Binding-site contacts:
Ligand atom C3 contacts residue ASN93 of chain 1.C at 3.7 Å.
Ligand atom C7 contacts residue ASN93 of chain 1.C at 3.1 Å.
Ligand atom C8 contacts residue ASN93 of chain 1.C at 4.2 Å.
Ligand atom C5 contacts residue ASN93 of chain 1.C at 3.6 Å.
Ligand atom C2 contacts residue ASN93 of chain 1.C at 2.4 Å.
Ligand atom O7 contacts residue ASN93 of chain 1.C at 3.0 Å (h-bond).
Ligand atom C4 contacts residue ASN93 of chain 1.C at 4.2 Å.
Ligand atom N2 contacts residue ASN93 of chain 1.C at 2.8 Å (h-bond).
Ligand atom O5 contacts residue ASN93 of chain 1.C at 2.4 Å (h-bond).
Ligand atom C1 contacts residue ASN93 of chain 1.C at 1.4 Å.

Sequence of chain 1.C:
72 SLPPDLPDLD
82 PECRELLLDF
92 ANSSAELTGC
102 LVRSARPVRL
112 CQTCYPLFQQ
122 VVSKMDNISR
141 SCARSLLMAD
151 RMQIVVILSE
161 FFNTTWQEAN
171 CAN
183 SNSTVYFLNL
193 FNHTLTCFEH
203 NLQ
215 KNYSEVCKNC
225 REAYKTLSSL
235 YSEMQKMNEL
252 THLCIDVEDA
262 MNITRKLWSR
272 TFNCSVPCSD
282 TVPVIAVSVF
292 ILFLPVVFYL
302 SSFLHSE

This small molecule binds to this protein.
Small molecule (SMILES): CC(=O)N[C@@H]1[C@@H](O)[C@H](O)[C@@H](CO)O[C@H]1O